Binding-site contacts:
Ligand atom N2 contacts residue DT3 of chain 1.B at 3.3 Å (h-bond).
Ligand atom C6 contacts residue DT6 of chain 1.B at 3.4 Å.
Ligand atom C2 contacts residue DA4 of chain 1.B at 3.3 Å.
Ligand atom OP1 contacts residue THR233 of chain 1.C at 2.5 Å (h-bond).
Ligand atom O2 contacts residue DG7 of chain 1.B at 2.6 Å (h-bond).
Ligand atom N6 contacts residue DT1 of chain 1.B at 3.2 Å (h-bond).
Ligand atom O3' contacts residue SER229 of chain 1.C at 3.3 Å (h-bond).
Ligand atom N6 contacts residue DC2 of chain 1.B at 3.2 Å (h-bond).
Ligand atom N3 contacts residue DA4 of chain 1.B at 2.3 Å (h-bond).
Ligand atom N1 contacts residue DT1 of chain 1.B at 3.0 Å (h-bond).
Ligand atom N6 contacts residue DT6 of chain 1.B at 3.0 Å (h-bond).
Ligand atom C4 contacts residue DA5 of chain 1.B at 3.3 Å.
Ligand atom OP1 contacts residue GLU232 of chain 1.C at 3.4 Å (salt-bridge).
Ligand atom C2 contacts residue DG7 of chain 1.B at 2.9 Å.
Ligand atom N3 contacts residue DG7 of chain 1.B at 3.3 Å (h-bond).
Ligand atom N3 contacts residue DA5 of chain 1.B at 2.5 Å (h-bond).
Ligand atom N1 contacts residue DT6 of chain 1.B at 2.7 Å (h-bond).
Ligand atom O2 contacts residue DA4 of chain 1.B at 3.2 Å.
Ligand atom O4 contacts residue DA5 of chain 1.B at 3.1 Å (h-bond).
Ligand atom N2 contacts residue DC2 of chain 1.B at 2.6 Å (h-bond).
Ligand atom O6 contacts residue DC2 of chain 1.B at 2.8 Å (h-bond).
Ligand atom N6 contacts residue DT3 of chain 1.B at 3.1 Å (h-bond).
Ligand atom N3 contacts residue DG7 of chain 1.B at 3.2 Å (h-bond).
Ligand atom O2 contacts residue DA5 of chain 1.B at 3.2 Å.
Ligand atom O4 contacts residue DT3 of chain 1.B at 3.1 Å (h-bond).
Ligand atom OP1 contacts residue LYS230 of chain 1.C at 2.8 Å (salt-bridge).
Ligand atom C4 contacts residue DA4 of chain 1.B at 2.9 Å.
Ligand atom C2 contacts residue DG7 of chain 1.B at 3.2 Å.
Ligand atom C6 contacts residue DC2 of chain 1.B at 3.1 Å.
Ligand atom C2 contacts residue DC2 of chain 1.B at 3.1 Å.
Ligand atom O3' contacts residue LYS230 of chain 1.C at 3.3 Å (salt-bridge).
Ligand atom N1 contacts residue DG7 of chain 1.B at 3.1 Å (h-bond).
Ligand atom N6 contacts residue DA5 of chain 1.B at 3.4 Å (h-bond).
Ligand atom OP1 contacts residue LYS234 of chain 1.C at 3.1 Å (salt-bridge).
Ligand atom C2 contacts residue DT6 of chain 1.B at 2.9 Å.
Ligand atom O4 contacts residue DA4 of chain 1.B at 2.6 Å (h-bond).
Ligand atom P contacts residue LYS230 of chain 1.C at 3.3 Å.
Ligand atom N1 contacts residue DT3 of chain 1.B at 2.9 Å (h-bond).
Ligand atom OP2 contacts residue LYS230 of chain 1.C at 3.4 Å (salt-bridge).
Ligand atom N1 contacts residue DC2 of chain 1.B at 2.7 Å (h-bond).

Sequence of chain 1.C:
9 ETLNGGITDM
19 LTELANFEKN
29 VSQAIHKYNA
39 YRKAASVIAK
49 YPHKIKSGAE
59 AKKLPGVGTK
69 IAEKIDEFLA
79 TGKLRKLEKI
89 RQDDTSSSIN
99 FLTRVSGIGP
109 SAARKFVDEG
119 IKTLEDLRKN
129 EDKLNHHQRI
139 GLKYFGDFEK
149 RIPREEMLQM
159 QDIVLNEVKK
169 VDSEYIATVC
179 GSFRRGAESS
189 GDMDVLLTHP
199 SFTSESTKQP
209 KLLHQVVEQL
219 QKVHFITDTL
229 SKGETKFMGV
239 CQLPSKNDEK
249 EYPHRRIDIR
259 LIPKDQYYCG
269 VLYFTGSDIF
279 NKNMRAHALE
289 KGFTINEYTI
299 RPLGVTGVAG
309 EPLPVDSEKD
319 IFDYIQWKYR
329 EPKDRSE

A protein and the small-molecule ligand that binds it are described below.
Small molecule (SMILES): Cc1cn([C@H]2C[C@H](O[P](=O)(O)OC[C@H]3O[C@@H](n4cnc5c(N)ncnc54)C[C@@H]3O[P](=O)(O)OC[C@H]3O[C@@H](n4cnc5c(=O)nc(N)[nH]c54)C[C@@H]3O[P](=O)(O)OC[C@H]3O[C@@H](n4cnc5c(N)ncnc54)C[C@@H]3OP(=O)(O)O)[C@@H](CO[P](=O)(O)O[C@H]3C[C@H](n4cc(C)c(=O)[nH]c4=O)O[C@@H]3CO[P](=O)(O)O[C@H]3C[C@H](n4cnc5c(N)ncnc54)O[C@@H]3CO[P](=O)(O)O[C@H]3C[C@H](n4ccc(N)nc4=O)O[C@@H]3CO)O2)c(=O)[nH]c1=O